A protein and the small-molecule ligand that binds it are described below.
Small molecule (SMILES): Cc1cc(CCCCCOc2ccc(C3=NCCO3)cc2)on1

Sequence of chain 52.A:
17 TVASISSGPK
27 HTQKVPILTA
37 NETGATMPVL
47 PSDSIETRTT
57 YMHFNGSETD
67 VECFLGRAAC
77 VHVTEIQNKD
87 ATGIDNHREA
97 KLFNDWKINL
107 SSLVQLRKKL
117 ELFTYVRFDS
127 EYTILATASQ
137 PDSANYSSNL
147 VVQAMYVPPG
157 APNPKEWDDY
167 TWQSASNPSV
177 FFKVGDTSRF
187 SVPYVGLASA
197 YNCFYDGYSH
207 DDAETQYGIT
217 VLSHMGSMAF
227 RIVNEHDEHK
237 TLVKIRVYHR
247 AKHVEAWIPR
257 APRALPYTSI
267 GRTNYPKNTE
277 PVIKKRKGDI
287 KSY

Sequence of chain 52.C:
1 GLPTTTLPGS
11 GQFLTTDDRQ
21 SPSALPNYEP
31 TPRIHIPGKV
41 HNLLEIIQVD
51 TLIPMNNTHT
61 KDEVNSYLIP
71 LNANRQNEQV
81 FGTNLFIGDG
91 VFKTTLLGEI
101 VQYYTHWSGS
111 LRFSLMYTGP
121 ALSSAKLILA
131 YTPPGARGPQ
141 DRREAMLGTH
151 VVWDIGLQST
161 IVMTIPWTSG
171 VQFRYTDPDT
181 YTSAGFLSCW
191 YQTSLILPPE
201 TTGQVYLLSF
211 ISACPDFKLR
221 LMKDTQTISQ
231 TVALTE

Binding-site contacts:
Ligand atom C1B contacts residue TYR128 of chain 52.A at 3.6 Å (hydrophobic).
Ligand atom C2A contacts residue TYR152 of chain 52.A at 3.6 Å (hydrophobic).
Ligand atom C4C contacts residue VAL191 of chain 52.A at 3.0 Å (hydrophobic).
Ligand atom C3B contacts residue VAL188 of chain 52.A at 3.8 Å (hydrophobic).
Ligand atom O1A contacts residue PHE186 of chain 52.A at 3.0 Å.
Ligand atom C5B contacts residue PHE186 of chain 52.A at 3.9 Å (hydrophobic).
Ligand atom C1B contacts residue VAL188 of chain 52.A at 3.8 Å (hydrophobic).
Ligand atom C5B contacts residue TYR128 of chain 52.A at 4.0 Å (hydrophobic).
Ligand atom O1 contacts residue MET221 of chain 52.A at 3.8 Å.
Ligand atom N2 contacts residue LEU106 of chain 52.A at 3.8 Å.
Ligand atom O1 contacts residue LEU106 of chain 52.A at 3.8 Å.
Ligand atom C1B contacts residue ILE104 of chain 52.A at 4.0 Å (hydrophobic).
Ligand atom N3A contacts residue PHE186 of chain 52.A at 4.0 Å.
Ligand atom O1B contacts residue ILE104 of chain 52.A at 3.9 Å.
Ligand atom N3A contacts residue PRO174 of chain 52.A at 3.7 Å.
Ligand atom C1C contacts residue TYR128 of chain 52.A at 3.7 Å (hydrophobic).
Ligand atom C5C contacts residue VAL191 of chain 52.A at 3.8 Å (hydrophobic).
Ligand atom C2C contacts residue MET221 of chain 52.A at 3.8 Å (hydrophobic).
Ligand atom N3A contacts residue ALA24 of chain 52.C at 3.8 Å.
Ligand atom C4B contacts residue TYR152 of chain 52.A at 3.8 Å (hydrophobic).
Ligand atom C4 contacts residue LEU106 of chain 52.A at 3.9 Å (hydrophobic).
Ligand atom C6B contacts residue ILE104 of chain 52.A at 3.6 Å (hydrophobic).
Ligand atom C5B contacts residue MET224 of chain 52.A at 3.9 Å (hydrophobic).
Ligand atom C4A contacts residue PRO174 of chain 52.A at 3.1 Å (hydrophobic).
Ligand atom C4C contacts residue VAL188 of chain 52.A at 3.7 Å (hydrophobic).
Ligand atom C2B contacts residue VAL188 of chain 52.A at 3.5 Å (hydrophobic).
Ligand atom O1B contacts residue TYR128 of chain 52.A at 3.4 Å (h-bond).
Ligand atom C4 contacts residue TYR197 of chain 52.A at 3.8 Å (hydrophobic).
Ligand atom C1C contacts residue LEU106 of chain 52.A at 3.8 Å (hydrophobic).
Ligand atom C2C contacts residue TYR197 of chain 52.A at 3.7 Å (hydrophobic).
Ligand atom C3B contacts residue TYR152 of chain 52.A at 3.7 Å (hydrophobic).
Ligand atom C4B contacts residue PHE186 of chain 52.A at 3.6 Å (hydrophobic).
Ligand atom C3C contacts residue TYR128 of chain 52.A at 3.4 Å (hydrophobic).
Ligand atom C5A contacts residue PHE186 of chain 52.A at 3.5 Å (hydrophobic).
Ligand atom C5A contacts residue VAL176 of chain 52.A at 3.6 Å (hydrophobic).
Ligand atom N3A contacts residue TYR152 of chain 52.A at 3.5 Å.
Ligand atom C6B contacts residue TYR128 of chain 52.A at 3.3 Å (hydrophobic).
Ligand atom C5A contacts residue ALA150 of chain 52.A at 3.6 Å (hydrophobic).
Ligand atom C2A contacts residue PHE186 of chain 52.A at 3.3 Å (hydrophobic).
Ligand atom C5 contacts residue LEU106 of chain 52.A at 3.8 Å (hydrophobic).